Binding-site contacts:
Ligand atom OAJ contacts residue GLU75 of chain 1.A at 2.5 Å (salt-bridge).
Ligand atom CAC contacts residue PHE59 of chain 1.A at 3.8 Å (hydrophobic).
Ligand atom CBC contacts residue ALA79 of chain 1.A at 3.4 Å (hydrophobic).
Ligand atom OAA contacts residue TYR78 of chain 1.A at 2.9 Å (h-bond).
Ligand atom CAH contacts residue SER76 of chain 1.A at 3.5 Å.
Ligand atom CAL contacts residue PRO60 of chain 1.A at 3.6 Å (hydrophobic).
Ligand atom CBB contacts residue HIS56 of chain 1.A at 3.7 Å.
Ligand atom CAK contacts residue PRO60 of chain 1.A at 3.6 Å (hydrophobic).
Ligand atom CAZ contacts residue HIS56 of chain 1.A at 3.4 Å.
Ligand atom CAB contacts residue SER58 of chain 1.A at 3.7 Å.
Ligand atom OAA contacts residue GLY77 of chain 1.A at 3.1 Å.
Ligand atom CBA contacts residue HIS56 of chain 1.A at 3.6 Å.
Ligand atom OAR contacts residue PRO60 of chain 1.A at 3.5 Å.
Ligand atom CAU contacts residue SER58 of chain 1.A at 3.5 Å.
Ligand atom CAQ contacts residue GLU26 of chain 1.A at 3.0 Å.
Ligand atom CBC contacts residue SER58 of chain 1.A at 3.8 Å.
Ligand atom CAX contacts residue TYR78 of chain 1.A at 3.6 Å (hydrophobic).
Ligand atom OAE contacts residue PHE28 of chain 1.A at 3.7 Å.
Ligand atom CAS contacts residue PHE28 of chain 1.A at 3.7 Å (hydrophobic).
Ligand atom OAE contacts residue SER58 of chain 1.A at 3.2 Å (h-bond).
Ligand atom CAH contacts residue PHE28 of chain 1.A at 3.5 Å (hydrophobic).
Ligand atom CAS contacts residue SER76 of chain 1.A at 3.5 Å.
Ligand atom NAT contacts residue SER58 of chain 1.A at 2.8 Å (h-bond).
Ligand atom CAG contacts residue PHE28 of chain 1.A at 3.3 Å (hydrophobic).
Ligand atom CAK contacts residue PHE28 of chain 1.A at 3.5 Å (hydrophobic).
Ligand atom CBB contacts residue ALA79 of chain 1.A at 3.8 Å (hydrophobic).
Ligand atom CBB contacts residue GLY80 of chain 1.A at 3.7 Å.
Ligand atom CAY contacts residue HIS56 of chain 1.A at 3.8 Å.
Ligand atom CAH contacts residue GLU75 of chain 1.A at 3.4 Å.
Ligand atom CBC contacts residue PHE81 of chain 1.A at 3.5 Å (hydrophobic).
Ligand atom CAS contacts residue PHE59 of chain 1.A at 3.4 Å (hydrophobic).
Ligand atom CAC contacts residue SER58 of chain 1.A at 3.7 Å.
Ligand atom CAI contacts residue GLU75 of chain 1.A at 3.3 Å.
Ligand atom CAH contacts residue PHE59 of chain 1.A at 3.6 Å (hydrophobic).
Ligand atom CAF contacts residue PHE28 of chain 1.A at 3.3 Å (hydrophobic).
Ligand atom CBB contacts residue PHE81 of chain 1.A at 3.7 Å (hydrophobic).
Ligand atom CAV contacts residue SER58 of chain 1.A at 3.7 Å.
Ligand atom CAB contacts residue PHE59 of chain 1.A at 3.7 Å (hydrophobic).
Ligand atom NAD contacts residue SER58 of chain 1.A at 3.2 Å (h-bond).
Ligand atom CAW contacts residue TYR78 of chain 1.A at 3.3 Å (hydrophobic).

This small molecule binds to this protein.
Small molecule (SMILES): CN(C)C(=O)c1ccc(-c2cc(C(=O)N[C@@H]3CCc4ccccc43)no2)cc1O

Sequence of chain 1.A:
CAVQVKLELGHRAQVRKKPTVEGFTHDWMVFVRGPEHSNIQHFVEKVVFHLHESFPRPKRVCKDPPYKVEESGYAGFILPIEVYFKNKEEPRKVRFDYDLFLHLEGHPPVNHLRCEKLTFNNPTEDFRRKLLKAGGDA